Sequence of chain 1.A:
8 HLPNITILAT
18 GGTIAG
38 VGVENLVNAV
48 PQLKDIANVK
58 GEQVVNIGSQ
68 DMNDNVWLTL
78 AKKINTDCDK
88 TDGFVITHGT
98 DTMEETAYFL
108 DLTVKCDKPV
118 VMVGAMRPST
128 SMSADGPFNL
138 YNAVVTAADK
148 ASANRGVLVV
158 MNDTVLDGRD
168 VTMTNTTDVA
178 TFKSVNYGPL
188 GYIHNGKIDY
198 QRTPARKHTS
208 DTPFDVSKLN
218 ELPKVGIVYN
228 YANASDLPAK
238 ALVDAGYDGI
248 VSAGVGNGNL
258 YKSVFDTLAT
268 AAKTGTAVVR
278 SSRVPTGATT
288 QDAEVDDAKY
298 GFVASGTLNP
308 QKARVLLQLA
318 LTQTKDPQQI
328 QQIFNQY

Binding-site contacts:
Ligand atom CB contacts residue THR97 of chain 1.B at 3.5 Å.
Ligand atom OD2 contacts residue ALA122 of chain 1.B at 2.8 Å (h-bond).
Ligand atom C contacts residue SER66 of chain 1.B at 3.6 Å.
Ligand atom N contacts residue GLU291 of chain 1.A at 2.6 Å (salt-bridge).
Ligand atom O contacts residue GLY96 of chain 1.B at 3.3 Å.
Ligand atom C contacts residue THR97 of chain 1.B at 3.8 Å.
Ligand atom CA contacts residue THR20 of chain 1.B at 3.3 Å.
Ligand atom OD1 contacts residue THR20 of chain 1.B at 3.0 Å (h-bond).
Ligand atom CB contacts residue ASP98 of chain 1.B at 3.5 Å.
Ligand atom OXT contacts residue GLY65 of chain 1.B at 3.4 Å.
Ligand atom OXT contacts residue GLY19 of chain 1.B at 3.4 Å.
Ligand atom CA contacts residue ASP98 of chain 1.B at 3.9 Å.
Ligand atom CG contacts residue ALA122 of chain 1.B at 3.6 Å (hydrophobic).
Ligand atom OD1 contacts residue GLY96 of chain 1.B at 3.4 Å.
Ligand atom OXT contacts residue SER66 of chain 1.B at 2.9 Å (h-bond).
Ligand atom N contacts residue ASN256 of chain 1.A at 3.8 Å.
Ligand atom CB contacts residue THR20 of chain 1.B at 3.2 Å.
Ligand atom OXT contacts residue GLY96 of chain 1.B at 3.3 Å.
Ligand atom OD2 contacts residue THR20 of chain 1.B at 3.2 Å (h-bond).
Ligand atom OD1 contacts residue GLY19 of chain 1.B at 4.0 Å.
Ligand atom N contacts residue ASP98 of chain 1.B at 3.0 Å (salt-bridge).
Ligand atom OD2 contacts residue MET123 of chain 1.B at 3.9 Å.
Ligand atom OXT contacts residue GLN67 of chain 1.B at 3.7 Å.
Ligand atom O contacts residue SER66 of chain 1.B at 2.6 Å (h-bond).
Ligand atom OD1 contacts residue THR97 of chain 1.B at 3.0 Å (h-bond).
Ligand atom CB contacts residue GLU291 of chain 1.A at 3.6 Å.
Ligand atom C contacts residue ASP98 of chain 1.B at 3.9 Å.
Ligand atom C contacts residue GLY96 of chain 1.B at 3.5 Å.
Ligand atom CA contacts residue GLU291 of chain 1.A at 3.4 Å.
Ligand atom C contacts residue GLN67 of chain 1.B at 3.7 Å.
Ligand atom O contacts residue GLN67 of chain 1.B at 4.0 Å.
Ligand atom CG contacts residue THR20 of chain 1.B at 2.8 Å.
Ligand atom CA contacts residue GLN67 of chain 1.B at 4.2 Å.
Ligand atom O contacts residue THR97 of chain 1.B at 3.3 Å (h-bond).
Ligand atom OXT contacts residue THR20 of chain 1.B at 4.1 Å.
Ligand atom OD2 contacts residue THR97 of chain 1.B at 3.0 Å (h-bond).
Ligand atom OD1 contacts residue ALA122 of chain 1.B at 3.7 Å.
Ligand atom CG contacts residue THR97 of chain 1.B at 3.0 Å.
Ligand atom O contacts residue ASP98 of chain 1.B at 3.1 Å (salt-bridge).
Ligand atom N contacts residue GLN67 of chain 1.B at 3.1 Å (h-bond).

Sequence of chain 1.B:
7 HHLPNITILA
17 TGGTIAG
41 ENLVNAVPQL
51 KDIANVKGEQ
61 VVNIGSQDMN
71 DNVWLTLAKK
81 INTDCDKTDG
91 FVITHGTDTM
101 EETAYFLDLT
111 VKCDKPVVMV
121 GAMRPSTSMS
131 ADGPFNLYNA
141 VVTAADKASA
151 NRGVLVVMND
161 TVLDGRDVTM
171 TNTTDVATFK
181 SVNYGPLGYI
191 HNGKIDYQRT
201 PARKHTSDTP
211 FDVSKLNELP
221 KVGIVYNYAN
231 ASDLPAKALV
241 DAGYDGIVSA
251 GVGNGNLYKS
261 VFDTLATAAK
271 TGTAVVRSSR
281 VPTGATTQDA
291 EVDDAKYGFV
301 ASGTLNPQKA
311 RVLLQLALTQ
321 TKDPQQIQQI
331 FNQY

The protein below binds the small molecule below.
Small molecule (SMILES): N[C@@H](CC(=O)O)C(=O)O